The protein below binds the small molecule below.
Small molecule (SMILES): COc1ccc(S(=O)(=O)Nc2nc(-c3cccc([N+](=O)[O-])c3)cs2)cc1OC

Binding-site contacts:
Ligand atom O13 contacts residue GLN351 of chain 1.B at 3.6 Å.
Ligand atom N14 contacts residue GLN351 of chain 1.B at 3.5 Å (h-bond).
Ligand atom O02 contacts residue THR270 of chain 1.B at 3.4 Å (h-bond).
Ligand atom N16 contacts residue GLN351 of chain 1.B at 3.8 Å.
Ligand atom S19 contacts residue ILE130 of chain 1.B at 3.7 Å.
Ligand atom O12 contacts residue GLN351 of chain 1.B at 3.5 Å (h-bond).
Ligand atom S11 contacts residue FAD1 of chain 1.E at 3.5 Å (h-bond).
Ligand atom C01 contacts residue LEU260 of chain 1.B at 3.8 Å (hydrophobic).
Ligand atom C08 contacts residue FAD1 of chain 1.E at 3.2 Å.
Ligand atom C10 contacts residue LEU260 of chain 1.B at 3.7 Å (hydrophobic).
Ligand atom C07 contacts residue FAD1 of chain 1.E at 3.5 Å.
Ligand atom C18 contacts residue LEU247 of chain 1.B at 3.3 Å (hydrophobic).
Ligand atom N14 contacts residue PHE348 of chain 1.B at 3.0 Å (h-bond).
Ligand atom N16 contacts residue PHE348 of chain 1.B at 3.0 Å (h-bond).
Ligand atom C09 contacts residue FAD1 of chain 1.E at 3.5 Å.
Ligand atom O05 contacts residue FAD1 of chain 1.E at 3.4 Å.
Ligand atom C15 contacts residue PHE348 of chain 1.B at 3.4 Å (hydrophobic).
Ligand atom O12 contacts residue FAD1 of chain 1.E at 3.5 Å (h-bond).
Ligand atom C04 contacts residue ILE258 of chain 1.B at 3.8 Å (hydrophobic).
Ligand atom S19 contacts residue LEU247 of chain 1.B at 3.8 Å.
Ligand atom C17 contacts residue PHE348 of chain 1.B at 3.7 Å (hydrophobic).
Ligand atom C01 contacts residue THR270 of chain 1.B at 3.8 Å.
Ligand atom C10 contacts residue ILE258 of chain 1.B at 3.7 Å (hydrophobic).
Ligand atom O12 contacts residue ALA79 of chain 1.B at 3.1 Å.
Ligand atom O27 contacts residue PHE348 of chain 1.B at 3.8 Å.
Ligand atom O02 contacts residue ILE258 of chain 1.B at 3.1 Å.
Ligand atom C09 contacts residue ALA79 of chain 1.B at 3.7 Å (hydrophobic).
Ligand atom C15 contacts residue GLN351 of chain 1.B at 3.2 Å.
Ligand atom C01 contacts residue ASN77 of chain 1.B at 3.8 Å.
Ligand atom C21 contacts residue PHE348 of chain 1.B at 3.5 Å (hydrophobic).
Ligand atom O27 contacts residue TYR349 of chain 1.B at 3.4 Å.
Ligand atom C20 contacts residue PHE348 of chain 1.B at 3.8 Å (hydrophobic).
Ligand atom C06 contacts residue PHE272 of chain 1.B at 3.2 Å (hydrophobic).
Ligand atom C03 contacts residue ILE258 of chain 1.B at 3.3 Å (hydrophobic).
Ligand atom C24 contacts residue ARG109 of chain 1.B at 3.7 Å.
Ligand atom O05 contacts residue PHE272 of chain 1.B at 3.5 Å.
Ligand atom O13 contacts residue FAD1 of chain 1.E at 3.0 Å.
Ligand atom C06 contacts residue PHE348 of chain 1.B at 3.6 Å (hydrophobic).
Ligand atom S19 contacts residue GLN351 of chain 1.B at 3.2 Å (h-bond).
Ligand atom C06 contacts residue FAD1 of chain 1.E at 3.2 Å.

Sequence of chain 1.B:
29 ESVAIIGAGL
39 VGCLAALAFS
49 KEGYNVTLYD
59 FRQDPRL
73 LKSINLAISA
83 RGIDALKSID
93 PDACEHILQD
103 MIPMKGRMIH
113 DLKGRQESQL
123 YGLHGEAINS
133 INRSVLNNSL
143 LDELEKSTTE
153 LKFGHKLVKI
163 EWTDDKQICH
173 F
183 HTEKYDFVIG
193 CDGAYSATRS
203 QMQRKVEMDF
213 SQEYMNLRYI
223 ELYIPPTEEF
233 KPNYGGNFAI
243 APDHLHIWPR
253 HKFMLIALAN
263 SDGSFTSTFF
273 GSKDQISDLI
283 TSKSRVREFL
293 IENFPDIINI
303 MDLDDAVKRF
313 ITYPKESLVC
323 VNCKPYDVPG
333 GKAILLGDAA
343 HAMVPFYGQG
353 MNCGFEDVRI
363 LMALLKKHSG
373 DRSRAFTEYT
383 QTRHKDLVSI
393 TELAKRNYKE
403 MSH